Sequence of chain 1.D:
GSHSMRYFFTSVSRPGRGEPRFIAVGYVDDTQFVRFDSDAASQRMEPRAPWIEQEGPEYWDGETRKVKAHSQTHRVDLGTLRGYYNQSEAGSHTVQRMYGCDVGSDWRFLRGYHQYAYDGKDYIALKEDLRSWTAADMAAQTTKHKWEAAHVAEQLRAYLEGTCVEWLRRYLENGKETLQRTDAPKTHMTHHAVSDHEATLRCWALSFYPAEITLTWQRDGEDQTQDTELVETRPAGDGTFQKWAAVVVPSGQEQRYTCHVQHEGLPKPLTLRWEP

Binding-site contacts:
Ligand atom OXT contacts residue TYR84 of chain 1.D at 2.7 Å (h-bond).
Ligand atom CA contacts residue TYR171 of chain 1.D at 3.6 Å (hydrophobic).
Ligand atom N contacts residue GLU63 of chain 1.D at 2.9 Å (salt-bridge).
Ligand atom C contacts residue TYR84 of chain 1.D at 3.6 Å (hydrophobic).
Ligand atom CD2 contacts residue THR163 of chain 1.D at 3.6 Å.
Ligand atom N contacts residue TYR159 of chain 1.D at 3.6 Å.
Ligand atom CD2 contacts residue TYR99 of chain 1.D at 3.5 Å (hydrophobic).
Ligand atom N contacts residue TYR99 of chain 1.D at 3.1 Å (h-bond).
Ligand atom OD1 contacts residue ARG65 of chain 1.D at 3.1 Å (salt-bridge).
Ligand atom CG2 contacts residue ASP77 of chain 1.D at 3.5 Å.
Ligand atom O contacts residue TRP147 of chain 1.D at 3.0 Å (h-bond).
Ligand atom CB contacts residue TYR99 of chain 1.D at 3.4 Å (hydrophobic).
Ligand atom C contacts residue TYR7 of chain 1.D at 3.4 Å (hydrophobic).
Ligand atom CB contacts residue THR143 of chain 1.D at 3.5 Å.
Ligand atom CG contacts residue GLU63 of chain 1.D at 3.5 Å.
Ligand atom O contacts residue EDO1 of chain 1.CA at 3.4 Å.
Ligand atom O contacts residue TYR159 of chain 1.D at 2.6 Å (h-bond).
Ligand atom CD2 contacts residue TYR7 of chain 1.D at 3.4 Å (hydrophobic).
Ligand atom O contacts residue LYS66 of chain 1.D at 2.9 Å (salt-bridge).
Ligand atom CB contacts residue EDO1 of chain 1.CA at 3.5 Å.
Ligand atom CG contacts residue LYS66 of chain 1.D at 3.3 Å.
Ligand atom O contacts residue HIS70 of chain 1.D at 3.1 Å (h-bond).
Ligand atom CD1 contacts residue MET45 of chain 1.D at 3.5 Å (hydrophobic).
Ligand atom N contacts residue TYR7 of chain 1.D at 2.9 Å (h-bond).
Ligand atom CE2 contacts residue GLN155 of chain 1.D at 3.5 Å.
Ligand atom C contacts residue ASP77 of chain 1.D at 3.5 Å.
Ligand atom OXT contacts residue THR143 of chain 1.D at 2.7 Å (h-bond).
Ligand atom NE1 contacts residue GLN155 of chain 1.D at 2.9 Å (h-bond).
Ligand atom OXT contacts residue LYS146 of chain 1.D at 3.6 Å (salt-bridge).
Ligand atom N contacts residue TYR171 of chain 1.D at 2.8 Å (h-bond).
Ligand atom CD1 contacts residue GLU63 of chain 1.D at 3.1 Å.
Ligand atom CA contacts residue ASP77 of chain 1.D at 3.2 Å.
Ligand atom N contacts residue EDO1 of chain 1.CA at 2.9 Å (h-bond).
Ligand atom CA contacts residue TYR7 of chain 1.D at 3.4 Å (hydrophobic).
Ligand atom O contacts residue LYS146 of chain 1.D at 3.1 Å (salt-bridge).
Ligand atom CB contacts residue ASP77 of chain 1.D at 3.5 Å.
Ligand atom N contacts residue ASP77 of chain 1.D at 2.8 Å (salt-bridge).
Ligand atom CG1 contacts residue TYR116 of chain 1.D at 3.4 Å (hydrophobic).
Ligand atom O contacts residue TRP147 of chain 1.D at 3.4 Å.
Ligand atom O contacts residue GLN155 of chain 1.D at 3.3 Å (h-bond).

This protein binds this small molecule.
Small molecule (SMILES): CSCC[C@H](NC(=O)[C@@H]1CCCN1C(=O)CNC(=O)[C@H](CC(N)=O)NC(=O)[C@H](CC1=CN=C2C=CC=CC12)NC(=O)[C@H](CC(C)C)NC(=O)[C@@H](N)CC(C)C)C(=O)N[C@@H](C)C(=O)N[C@H](C(=O)O)C(C)C